Sequence of chain 1.A:
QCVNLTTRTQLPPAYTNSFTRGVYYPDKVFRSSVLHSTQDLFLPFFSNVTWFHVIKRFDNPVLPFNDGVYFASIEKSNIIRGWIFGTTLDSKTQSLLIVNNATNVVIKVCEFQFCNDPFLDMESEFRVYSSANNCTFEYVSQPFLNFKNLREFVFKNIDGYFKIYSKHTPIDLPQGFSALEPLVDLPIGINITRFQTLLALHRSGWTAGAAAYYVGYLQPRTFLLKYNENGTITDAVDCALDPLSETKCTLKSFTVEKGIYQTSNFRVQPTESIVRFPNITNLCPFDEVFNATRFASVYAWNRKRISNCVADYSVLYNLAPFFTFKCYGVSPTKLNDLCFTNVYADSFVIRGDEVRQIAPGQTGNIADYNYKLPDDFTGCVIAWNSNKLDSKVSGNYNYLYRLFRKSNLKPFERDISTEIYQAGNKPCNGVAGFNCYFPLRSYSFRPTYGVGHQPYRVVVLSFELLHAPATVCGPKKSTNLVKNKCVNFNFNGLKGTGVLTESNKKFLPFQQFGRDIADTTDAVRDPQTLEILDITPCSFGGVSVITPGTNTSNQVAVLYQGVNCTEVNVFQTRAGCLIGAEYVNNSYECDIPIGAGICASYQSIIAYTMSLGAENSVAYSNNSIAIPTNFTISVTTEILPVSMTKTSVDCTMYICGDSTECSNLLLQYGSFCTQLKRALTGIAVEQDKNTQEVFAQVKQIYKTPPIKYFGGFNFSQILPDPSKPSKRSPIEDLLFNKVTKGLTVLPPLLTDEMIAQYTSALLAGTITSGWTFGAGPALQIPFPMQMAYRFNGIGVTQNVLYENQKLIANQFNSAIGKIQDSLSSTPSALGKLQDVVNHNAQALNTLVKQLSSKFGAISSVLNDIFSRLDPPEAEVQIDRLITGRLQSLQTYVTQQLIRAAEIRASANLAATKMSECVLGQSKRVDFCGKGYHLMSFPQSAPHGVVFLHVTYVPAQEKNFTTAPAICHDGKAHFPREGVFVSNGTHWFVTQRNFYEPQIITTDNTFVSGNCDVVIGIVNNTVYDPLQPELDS

The protein below binds the small molecule below.
Small molecule (SMILES): CC(=O)N[C@@H]1[C@@H](O)[C@H](O)[C@@H](CO)O[C@H]1O

Binding-site contacts:
Ligand atom N2 contacts residue ASN600 of chain 1.A at 3.0 Å (h-bond).
Ligand atom O5 contacts residue ASN600 of chain 1.A at 2.4 Å (h-bond).
Ligand atom N2 contacts residue GLN628 of chain 1.A at 4.2 Å.
Ligand atom C8 contacts residue GLN628 of chain 1.A at 3.4 Å.
Ligand atom O6 contacts residue THR602 of chain 1.A at 3.1 Å (h-bond).
Ligand atom C5 contacts residue THR602 of chain 1.A at 4.2 Å.
Ligand atom O6 contacts residue GLU603 of chain 1.A at 2.4 Å (salt-bridge).
Ligand atom C5 contacts residue ASN600 of chain 1.A at 3.7 Å.
Ligand atom O7 contacts residue GLN628 of chain 1.A at 4.5 Å.
Ligand atom C3 contacts residue ASN600 of chain 1.A at 3.9 Å.
Ligand atom O5 contacts residue THR602 of chain 1.A at 3.4 Å (h-bond).
Ligand atom C6 contacts residue GLU603 of chain 1.A at 3.6 Å.
Ligand atom C4 contacts residue ASN600 of chain 1.A at 4.3 Å.
Ligand atom C1 contacts residue ASN600 of chain 1.A at 1.5 Å.
Ligand atom C7 contacts residue GLN628 of chain 1.A at 3.9 Å.
Ligand atom C6 contacts residue THR602 of chain 1.A at 3.6 Å.
Ligand atom C2 contacts residue ASN600 of chain 1.A at 2.5 Å.
Ligand atom C7 contacts residue ASN600 of chain 1.A at 4.0 Å.
Ligand atom C1 contacts residue THR602 of chain 1.A at 4.5 Å.